Sequence of chain 51.E:
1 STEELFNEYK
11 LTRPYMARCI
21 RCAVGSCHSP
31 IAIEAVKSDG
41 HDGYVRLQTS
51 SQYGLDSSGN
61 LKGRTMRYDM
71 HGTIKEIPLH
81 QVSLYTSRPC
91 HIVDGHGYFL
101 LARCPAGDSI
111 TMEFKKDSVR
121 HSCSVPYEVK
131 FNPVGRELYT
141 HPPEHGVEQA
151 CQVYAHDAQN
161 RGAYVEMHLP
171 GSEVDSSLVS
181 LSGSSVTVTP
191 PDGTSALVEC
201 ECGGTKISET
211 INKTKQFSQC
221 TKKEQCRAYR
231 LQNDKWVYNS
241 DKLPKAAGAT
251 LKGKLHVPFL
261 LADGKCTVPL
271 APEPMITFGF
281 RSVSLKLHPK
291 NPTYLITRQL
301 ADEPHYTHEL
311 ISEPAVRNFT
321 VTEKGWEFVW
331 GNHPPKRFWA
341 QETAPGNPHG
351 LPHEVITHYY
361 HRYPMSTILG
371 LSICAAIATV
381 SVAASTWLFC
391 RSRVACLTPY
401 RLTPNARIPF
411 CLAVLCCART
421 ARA

This protein binds this small molecule.
Small molecule (SMILES): CC(=O)N[C@@H]1[C@@H](O)[C@H](O)[C@@H](CO)O[C@H]1O

Binding-site contacts:
Ligand atom O5 contacts residue ASN212 of chain 51.E at 2.4 Å (h-bond).
Ligand atom C1 contacts residue ASN212 of chain 51.E at 1.4 Å.
Ligand atom C2 contacts residue ASN212 of chain 51.E at 2.4 Å.
Ligand atom C4 contacts residue ASN212 of chain 51.E at 4.2 Å.
Ligand atom N2 contacts residue ILE211 of chain 51.E at 4.3 Å.
Ligand atom C1 contacts residue ILE211 of chain 51.E at 4.2 Å (hydrophobic).
Ligand atom C7 contacts residue ASN212 of chain 51.E at 3.9 Å.
Ligand atom C5 contacts residue ASN212 of chain 51.E at 3.7 Å.
Ligand atom C3 contacts residue ASN212 of chain 51.E at 3.8 Å.
Ligand atom N2 contacts residue ASN212 of chain 51.E at 2.9 Å (h-bond).
Ligand atom O7 contacts residue ASN212 of chain 51.E at 4.5 Å.